Binding-site contacts:
Ligand atom N contacts residue O0B1 of chain 2.D at 3.4 Å (h-bond).
Ligand atom O contacts residue ASN2 of chain 3.A at 2.9 Å (h-bond).
Ligand atom OD1 contacts residue ARG14 of chain 2.B at 3.2 Å (salt-bridge).
Ligand atom CD1 contacts residue LEU13 of chain 3.A at 3.4 Å (hydrophobic).
Ligand atom CG2 contacts residue GLN11 of chain 2.A at 3.5 Å.
Ligand atom ND2 contacts residue ASP13 of chain 2.B at 3.4 Å (salt-bridge).
Ligand atom N contacts residue O0B1 of chain 2.D at 1.5 Å.
Ligand atom ND2 contacts residue ARG14 of chain 2.B at 3.5 Å (salt-bridge).
Ligand atom C contacts residue ASN2 of chain 3.A at 3.3 Å.
Ligand atom C contacts residue O0B1 of chain 2.D at 3.0 Å.
Ligand atom N contacts residue ASP13 of chain 2.B at 3.0 Å (salt-bridge).
Ligand atom OE2 contacts residue ASN2 of chain 3.A at 2.9 Å (h-bond).
Ligand atom CG contacts residue ARG14 of chain 2.B at 3.3 Å.
Ligand atom OH contacts residue HIS12 of chain 3.A at 3.3 Å.
Ligand atom CE1 contacts residue GLN15 of chain 2.A at 3.2 Å.
Ligand atom CD1 contacts residue GLN11 of chain 2.A at 3.4 Å.
Ligand atom N contacts residue ARG14 of chain 2.B at 3.0 Å (salt-bridge).
Ligand atom NE2 contacts residue GLN15 of chain 2.A at 3.1 Å (h-bond).
Ligand atom CG contacts residue ASP13 of chain 2.B at 3.2 Å.
Ligand atom CD2 contacts residue ARG5 of chain 3.A at 3.4 Å.
Ligand atom CZ contacts residue HIS12 of chain 3.A at 3.3 Å.
Ligand atom CG contacts residue ASN2 of chain 3.A at 3.1 Å.
Ligand atom N contacts residue GLU15 of chain 2.B at 3.2 Å (salt-bridge).
Ligand atom CB contacts residue O0B1 of chain 2.D at 3.2 Å.
Ligand atom CB contacts residue ASN2 of chain 3.A at 3.3 Å.
Ligand atom OG1 contacts residue O0B1 of chain 2.D at 2.7 Å (h-bond).
Ligand atom CG2 contacts residue GLN15 of chain 2.A at 3.2 Å.
Ligand atom N contacts residue GLU15 of chain 2.B at 2.9 Å (salt-bridge).
Ligand atom CE2 contacts residue HIS12 of chain 3.A at 3.5 Å.
Ligand atom CB contacts residue GLU15 of chain 2.B at 3.5 Å.
Ligand atom OD1 contacts residue ASP13 of chain 2.B at 3.5 Å (salt-bridge).
Ligand atom CD contacts residue ASN2 of chain 3.A at 3.1 Å.
Ligand atom CB contacts residue ARG14 of chain 2.B at 3.5 Å.
Ligand atom CD2 contacts residue GLU15 of chain 2.B at 3.2 Å.
Ligand atom O contacts residue O0B1 of chain 2.D at 3.4 Å (h-bond).
Ligand atom CA contacts residue O0B1 of chain 2.D at 2.6 Å.
Ligand atom CD1 contacts residue ALA6 of chain 3.A at 3.4 Å (hydrophobic).
Ligand atom CD1 contacts residue ARG5 of chain 3.A at 3.5 Å.
Ligand atom CD1 contacts residue GLN10 of chain 3.A at 3.5 Å.
Ligand atom N contacts residue O0B1 of chain 2.D at 2.9 Å (h-bond).

A small-molecule ligand and the protein it binds are described below.
Small molecule (SMILES): CC[C@H](C)[C@H](NC(=O)[C@H](CC(C)C)NC(=O)[C@H](CO)NC(=O)[C@H](CC1=CNCN1)NC(=O)[C@@H](NC(=O)[C@H](CC(C)C)NC(=O)[C@H](CO)NC(=O)[C@@H](NC(=O)[C@H](Cc1ccc(O)cc1)NC(=O)[C@H](CC(N)=O)NC(=O)[C@@H]([NH3+])CC(N)=O)[C@@H](C)O)[C@@H](C)CC)C(=O)N[C@@H](CCC(=O)O)C(=O)N[C@H](C=O)CCC(=O)O

Sequence of chain 2.A:
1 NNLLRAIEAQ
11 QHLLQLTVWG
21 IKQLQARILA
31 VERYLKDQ

Sequence of chain 2.B:
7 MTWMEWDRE

Sequence of chain 3.A:
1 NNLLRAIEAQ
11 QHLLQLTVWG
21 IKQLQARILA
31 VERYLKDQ